The small molecule below binds the protein below.
Small molecule (SMILES): CC[C@H](C)[C@@H]1NC(=O)CNC(=O)[C@@H]2Cc3c([nH]c4cc(O)ccc34)[S@@](=O)C[C@H](NC(=O)CNC1=O)C(=O)N[C@@H](CC(N)=O)C(=O)N1C[C@H](O)C[C@H]1C(=O)N[C@@H]([C@@H](C)[C@@H](O)CO)C(=O)N2

Binding-site contacts:
Ligand atom O contacts residue HIS1108 of chain 1.G at 3.3 Å.
Ligand atom CG2 contacts residue HIS839 of chain 1.G at 3.5 Å.
Ligand atom O contacts residue GLN791 of chain 1.G at 2.9 Å (h-bond).
Ligand atom C contacts residue ASN792 of chain 1.G at 3.4 Å.
Ligand atom CB contacts residue GLN791 of chain 1.G at 3.1 Å.
Ligand atom C contacts residue HIS1108 of chain 1.G at 3.3 Å.
Ligand atom O contacts residue ASN792 of chain 1.G at 3.3 Å (h-bond).
Ligand atom OG1 contacts residue GLN783 of chain 1.G at 3.3 Å (h-bond).
Ligand atom CE3 contacts residue VAL788 of chain 1.G at 3.2 Å (hydrophobic).
Ligand atom O contacts residue ARG749 of chain 1.G at 3.4 Å (salt-bridge).
Ligand atom OD1 contacts residue GLN718 of chain 1.H at 3.4 Å (h-bond).
Ligand atom N contacts residue ARG749 of chain 1.G at 3.3 Å (salt-bridge).
Ligand atom CA contacts residue GLN791 of chain 1.G at 3.1 Å.
Ligand atom OD1 contacts residue GLU845 of chain 1.G at 2.9 Å (salt-bridge).
Ligand atom CE3 contacts residue ARG749 of chain 1.G at 3.4 Å.
Ligand atom CA contacts residue ARG749 of chain 1.G at 3.1 Å.
Ligand atom CD1 contacts residue ASN742 of chain 1.G at 3.1 Å.
Ligand atom O contacts residue HIS1108 of chain 1.G at 3.3 Å.
Ligand atom OH2 contacts residue ARG749 of chain 1.G at 3.2 Å (salt-bridge).
Ligand atom CZ3 contacts residue VAL787 of chain 1.G at 3.4 Å (hydrophobic).
Ligand atom O contacts residue ASN792 of chain 1.G at 3.5 Å (h-bond).
Ligand atom N contacts residue HIS1108 of chain 1.G at 3.3 Å (h-bond).
Ligand atom O contacts residue ASN792 of chain 1.G at 3.0 Å (h-bond).
Ligand atom OH2 contacts residue SER782 of chain 1.G at 2.4 Å (h-bond).
Ligand atom CZ3 contacts residue ARG749 of chain 1.G at 3.2 Å.
Ligand atom CH2 contacts residue SER782 of chain 1.G at 3.4 Å.
Ligand atom C contacts residue GLN790 of chain 1.G at 3.5 Å.
Ligand atom O contacts residue VAL788 of chain 1.G at 3.1 Å (h-bond).
Ligand atom N contacts residue GLN790 of chain 1.G at 3.4 Å (h-bond).
Ligand atom N contacts residue GLN790 of chain 1.G at 3.4 Å (h-bond).
Ligand atom CG2 contacts residue GLN791 of chain 1.G at 2.9 Å.
Ligand atom N contacts residue HIS1108 of chain 1.G at 3.4 Å (h-bond).
Ligand atom CB contacts residue GLU845 of chain 1.G at 3.5 Å.
Ligand atom CD contacts residue HIS1108 of chain 1.G at 3.3 Å.
Ligand atom C contacts residue GLN790 of chain 1.G at 3.0 Å.
Ligand atom O contacts residue GLN790 of chain 1.G at 2.5 Å (h-bond).
Ligand atom NE1 contacts residue ILE779 of chain 1.G at 3.5 Å.
Ligand atom CH2 contacts residue ARG749 of chain 1.G at 3.2 Å.
Ligand atom O contacts residue GLY789 of chain 1.G at 3.2 Å.
Ligand atom C contacts residue ARG749 of chain 1.G at 3.4 Å.

Sequence of chain 1.G:
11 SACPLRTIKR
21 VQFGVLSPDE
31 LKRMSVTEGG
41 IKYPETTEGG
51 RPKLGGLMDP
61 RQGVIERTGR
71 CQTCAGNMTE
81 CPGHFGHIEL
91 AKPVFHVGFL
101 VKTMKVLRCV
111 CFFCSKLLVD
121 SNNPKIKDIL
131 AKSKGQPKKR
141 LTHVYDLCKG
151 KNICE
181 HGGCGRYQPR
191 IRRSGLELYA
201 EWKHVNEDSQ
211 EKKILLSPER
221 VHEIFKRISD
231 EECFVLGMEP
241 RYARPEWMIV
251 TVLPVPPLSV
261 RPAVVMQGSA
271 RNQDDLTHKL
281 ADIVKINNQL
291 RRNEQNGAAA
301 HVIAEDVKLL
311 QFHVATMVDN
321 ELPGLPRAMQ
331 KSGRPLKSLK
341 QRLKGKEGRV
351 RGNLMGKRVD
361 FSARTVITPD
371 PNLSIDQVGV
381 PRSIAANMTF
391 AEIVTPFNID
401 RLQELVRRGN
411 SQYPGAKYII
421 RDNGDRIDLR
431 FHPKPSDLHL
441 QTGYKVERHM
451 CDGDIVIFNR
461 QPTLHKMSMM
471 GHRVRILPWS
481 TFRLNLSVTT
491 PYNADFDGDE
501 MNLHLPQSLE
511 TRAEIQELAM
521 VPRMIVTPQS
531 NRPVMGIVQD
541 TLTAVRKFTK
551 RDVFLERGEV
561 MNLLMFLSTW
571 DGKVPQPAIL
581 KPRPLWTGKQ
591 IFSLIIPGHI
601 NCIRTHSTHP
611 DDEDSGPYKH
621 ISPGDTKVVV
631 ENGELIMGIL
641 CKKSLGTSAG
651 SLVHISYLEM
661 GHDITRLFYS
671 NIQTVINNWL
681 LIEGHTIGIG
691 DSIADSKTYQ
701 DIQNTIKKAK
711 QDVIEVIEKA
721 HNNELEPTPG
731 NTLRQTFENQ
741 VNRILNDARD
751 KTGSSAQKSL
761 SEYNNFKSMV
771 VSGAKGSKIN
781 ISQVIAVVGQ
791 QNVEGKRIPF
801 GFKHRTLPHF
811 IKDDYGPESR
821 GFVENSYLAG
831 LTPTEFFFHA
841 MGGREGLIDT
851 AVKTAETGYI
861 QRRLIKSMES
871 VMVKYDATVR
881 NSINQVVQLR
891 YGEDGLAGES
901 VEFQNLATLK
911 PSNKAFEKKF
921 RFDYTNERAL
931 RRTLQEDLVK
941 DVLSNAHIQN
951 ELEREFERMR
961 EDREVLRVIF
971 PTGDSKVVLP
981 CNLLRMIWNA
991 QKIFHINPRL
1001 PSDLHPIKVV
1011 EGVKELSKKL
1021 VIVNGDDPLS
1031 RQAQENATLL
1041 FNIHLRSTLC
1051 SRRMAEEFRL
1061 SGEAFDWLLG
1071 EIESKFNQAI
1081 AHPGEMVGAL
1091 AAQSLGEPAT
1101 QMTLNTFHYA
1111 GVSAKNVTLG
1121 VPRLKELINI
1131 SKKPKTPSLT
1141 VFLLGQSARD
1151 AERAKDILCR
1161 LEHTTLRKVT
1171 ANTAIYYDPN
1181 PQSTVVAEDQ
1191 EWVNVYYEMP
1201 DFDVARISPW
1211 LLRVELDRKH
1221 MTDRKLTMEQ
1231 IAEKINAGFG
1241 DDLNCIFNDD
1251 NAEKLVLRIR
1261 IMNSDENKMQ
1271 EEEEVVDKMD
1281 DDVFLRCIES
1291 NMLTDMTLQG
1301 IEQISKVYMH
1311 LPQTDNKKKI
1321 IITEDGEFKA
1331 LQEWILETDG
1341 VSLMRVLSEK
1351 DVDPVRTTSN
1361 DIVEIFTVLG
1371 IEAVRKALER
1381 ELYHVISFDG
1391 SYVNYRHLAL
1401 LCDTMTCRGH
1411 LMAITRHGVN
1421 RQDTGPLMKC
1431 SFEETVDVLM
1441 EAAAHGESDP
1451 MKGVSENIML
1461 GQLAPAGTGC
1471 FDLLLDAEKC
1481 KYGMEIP

Sequence of chain 1.H:
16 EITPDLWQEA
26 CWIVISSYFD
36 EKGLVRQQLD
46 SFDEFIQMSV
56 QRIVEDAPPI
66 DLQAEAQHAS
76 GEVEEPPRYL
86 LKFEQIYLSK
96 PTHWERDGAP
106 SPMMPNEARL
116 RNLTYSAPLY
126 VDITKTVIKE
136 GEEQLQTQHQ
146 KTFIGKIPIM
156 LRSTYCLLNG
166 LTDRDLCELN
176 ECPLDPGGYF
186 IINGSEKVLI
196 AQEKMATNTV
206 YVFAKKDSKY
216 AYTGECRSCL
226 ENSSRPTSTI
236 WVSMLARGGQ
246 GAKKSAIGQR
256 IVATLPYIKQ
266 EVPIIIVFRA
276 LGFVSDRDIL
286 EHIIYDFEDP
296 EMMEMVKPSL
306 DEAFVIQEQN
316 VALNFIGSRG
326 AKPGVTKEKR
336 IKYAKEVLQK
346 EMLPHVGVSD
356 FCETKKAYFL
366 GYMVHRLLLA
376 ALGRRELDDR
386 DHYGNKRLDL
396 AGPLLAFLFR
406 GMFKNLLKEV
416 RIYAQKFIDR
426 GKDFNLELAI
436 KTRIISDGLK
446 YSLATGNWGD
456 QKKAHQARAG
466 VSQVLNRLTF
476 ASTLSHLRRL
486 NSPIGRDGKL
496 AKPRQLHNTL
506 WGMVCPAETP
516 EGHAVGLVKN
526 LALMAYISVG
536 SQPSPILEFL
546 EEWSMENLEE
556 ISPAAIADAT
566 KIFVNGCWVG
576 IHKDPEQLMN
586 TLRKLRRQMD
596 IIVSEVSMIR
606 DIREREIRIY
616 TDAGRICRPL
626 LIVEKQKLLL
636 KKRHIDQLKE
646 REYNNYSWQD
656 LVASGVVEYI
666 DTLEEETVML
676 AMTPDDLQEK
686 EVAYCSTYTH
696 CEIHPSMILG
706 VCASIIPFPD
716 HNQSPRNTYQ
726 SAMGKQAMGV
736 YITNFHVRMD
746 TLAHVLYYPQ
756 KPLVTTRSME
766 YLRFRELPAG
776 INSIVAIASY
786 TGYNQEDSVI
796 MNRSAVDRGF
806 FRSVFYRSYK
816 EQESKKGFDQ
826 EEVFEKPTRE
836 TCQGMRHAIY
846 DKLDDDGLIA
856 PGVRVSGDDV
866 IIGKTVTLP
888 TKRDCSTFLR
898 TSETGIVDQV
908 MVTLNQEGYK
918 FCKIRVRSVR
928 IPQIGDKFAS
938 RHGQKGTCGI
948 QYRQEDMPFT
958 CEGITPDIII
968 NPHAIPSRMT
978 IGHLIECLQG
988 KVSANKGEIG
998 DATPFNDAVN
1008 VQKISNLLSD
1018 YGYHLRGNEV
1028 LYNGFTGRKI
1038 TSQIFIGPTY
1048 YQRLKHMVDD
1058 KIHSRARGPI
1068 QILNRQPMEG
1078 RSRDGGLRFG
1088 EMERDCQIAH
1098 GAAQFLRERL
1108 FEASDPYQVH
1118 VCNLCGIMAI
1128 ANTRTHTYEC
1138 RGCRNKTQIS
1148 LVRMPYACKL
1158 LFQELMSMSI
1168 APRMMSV